The protein below binds the small molecule below.
Small molecule (SMILES): CC(=O)N[C@@H]1[C@@H](O)[C@H](O)[C@@H](CO)O[C@H]1O

Sequence of chain 1.B:
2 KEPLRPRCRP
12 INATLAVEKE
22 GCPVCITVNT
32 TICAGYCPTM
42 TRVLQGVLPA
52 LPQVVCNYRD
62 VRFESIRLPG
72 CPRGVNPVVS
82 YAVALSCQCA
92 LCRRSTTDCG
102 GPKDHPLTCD

Binding-site contacts:
Ligand atom O6 contacts residue ASN13 of chain 1.B at 4.5 Å.
Ligand atom C6 contacts residue ASN13 of chain 1.B at 3.3 Å.
Ligand atom C6 contacts residue NAG1 of chain 1.F at 3.1 Å.
Ligand atom C7 contacts residue ASN13 of chain 1.B at 4.2 Å.
Ligand atom C1 contacts residue ILE12 of chain 1.B at 4.5 Å (hydrophobic).
Ligand atom O5 contacts residue NAG1 of chain 1.F at 4.0 Å.
Ligand atom N2 contacts residue ILE12 of chain 1.B at 4.4 Å.
Ligand atom O4 contacts residue ASN13 of chain 1.B at 4.2 Å.
Ligand atom C1 contacts residue ASN13 of chain 1.B at 1.5 Å.
Ligand atom O7 contacts residue ILE12 of chain 1.B at 4.4 Å.
Ligand atom C5 contacts residue ASN13 of chain 1.B at 2.9 Å.
Ligand atom O7 contacts residue ASN13 of chain 1.B at 4.0 Å.
Ligand atom C8 contacts residue ILE12 of chain 1.B at 4.0 Å (hydrophobic).
Ligand atom C2 contacts residue ASN13 of chain 1.B at 2.5 Å.
Ligand atom O5 contacts residue ASN13 of chain 1.B at 2.4 Å (h-bond).
Ligand atom C4 contacts residue ASN13 of chain 1.B at 2.9 Å.
Ligand atom O3 contacts residue ASN13 of chain 1.B at 3.3 Å (h-bond).
Ligand atom C1 contacts residue NAG1 of chain 1.F at 4.4 Å.
Ligand atom N2 contacts residue ASN13 of chain 1.B at 3.7 Å.
Ligand atom C5 contacts residue NAG1 of chain 1.F at 4.2 Å.
Ligand atom C3 contacts residue ASN13 of chain 1.B at 3.2 Å.
Ligand atom O6 contacts residue NAG1 of chain 1.F at 4.0 Å.
Ligand atom C7 contacts residue ILE12 of chain 1.B at 4.3 Å (hydrophobic).